This protein binds this small molecule.
Small molecule (SMILES): CC(=O)N[C@H]1[C@H](O[C@H]2[C@H](O)[C@@H](NC(C)=O)CO[C@@H]2CO)O[C@H](CO)[C@@H](O)[C@@H]1O

Sequence of chain 1.C:
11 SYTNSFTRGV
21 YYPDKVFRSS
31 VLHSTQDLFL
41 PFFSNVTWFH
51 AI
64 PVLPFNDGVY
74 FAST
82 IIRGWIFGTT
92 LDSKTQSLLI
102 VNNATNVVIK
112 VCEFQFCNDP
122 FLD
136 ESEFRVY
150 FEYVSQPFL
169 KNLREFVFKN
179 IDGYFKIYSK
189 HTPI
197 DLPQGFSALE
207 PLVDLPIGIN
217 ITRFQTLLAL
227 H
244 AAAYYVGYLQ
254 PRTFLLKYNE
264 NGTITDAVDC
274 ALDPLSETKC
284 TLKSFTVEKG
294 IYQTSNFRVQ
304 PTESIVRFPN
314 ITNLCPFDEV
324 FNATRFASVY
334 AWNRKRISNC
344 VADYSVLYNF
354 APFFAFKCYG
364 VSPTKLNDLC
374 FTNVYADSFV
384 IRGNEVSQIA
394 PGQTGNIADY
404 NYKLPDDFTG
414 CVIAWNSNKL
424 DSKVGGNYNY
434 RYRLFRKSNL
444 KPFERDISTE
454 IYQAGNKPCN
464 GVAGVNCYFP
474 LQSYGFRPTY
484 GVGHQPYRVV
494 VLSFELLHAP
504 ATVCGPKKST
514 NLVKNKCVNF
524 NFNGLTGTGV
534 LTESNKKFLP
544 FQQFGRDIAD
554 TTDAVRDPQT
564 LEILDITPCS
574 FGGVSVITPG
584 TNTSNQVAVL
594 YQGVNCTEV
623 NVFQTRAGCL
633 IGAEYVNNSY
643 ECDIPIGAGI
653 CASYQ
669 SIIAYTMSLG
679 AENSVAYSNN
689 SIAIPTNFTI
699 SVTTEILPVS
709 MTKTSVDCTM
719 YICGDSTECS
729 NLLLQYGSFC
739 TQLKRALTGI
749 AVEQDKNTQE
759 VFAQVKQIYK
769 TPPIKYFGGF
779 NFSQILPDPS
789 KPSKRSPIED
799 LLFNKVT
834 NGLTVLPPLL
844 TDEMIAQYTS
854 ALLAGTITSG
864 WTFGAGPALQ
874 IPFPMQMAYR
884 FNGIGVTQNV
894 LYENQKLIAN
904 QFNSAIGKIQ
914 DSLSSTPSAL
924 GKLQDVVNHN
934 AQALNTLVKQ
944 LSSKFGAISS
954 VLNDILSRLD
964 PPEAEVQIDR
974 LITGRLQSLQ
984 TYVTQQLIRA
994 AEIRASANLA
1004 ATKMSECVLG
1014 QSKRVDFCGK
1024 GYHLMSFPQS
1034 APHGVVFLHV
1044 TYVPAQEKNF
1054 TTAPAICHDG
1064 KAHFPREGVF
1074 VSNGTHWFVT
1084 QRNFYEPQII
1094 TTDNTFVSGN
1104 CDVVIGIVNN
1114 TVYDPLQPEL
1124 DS

Binding-site contacts:
Ligand atom C5 contacts residue GLN904 of chain 1.C at 4.5 Å.
Ligand atom C5 contacts residue ASN695 of chain 1.C at 3.7 Å.
Ligand atom C3 contacts residue LEU900 of chain 1.C at 3.9 Å (hydrophobic).
Ligand atom N2 contacts residue ASN695 of chain 1.C at 2.9 Å (h-bond).
Ligand atom C4 contacts residue ASN695 of chain 1.C at 4.2 Å.
Ligand atom C4 contacts residue LEU900 of chain 1.C at 4.3 Å (hydrophobic).
Ligand atom C7 contacts residue LEU900 of chain 1.C at 3.9 Å (hydrophobic).
Ligand atom O4 contacts residue LEU900 of chain 1.C at 3.5 Å.
Ligand atom C6 contacts residue GLN904 of chain 1.C at 3.7 Å.
Ligand atom O7 contacts residue ASN695 of chain 1.C at 3.4 Å (h-bond).
Ligand atom C1 contacts residue ASN695 of chain 1.C at 1.4 Å.
Ligand atom C7 contacts residue ASN695 of chain 1.C at 3.3 Å.
Ligand atom C5 contacts residue LEU900 of chain 1.C at 4.2 Å (hydrophobic).
Ligand atom O5 contacts residue ASN695 of chain 1.C at 2.4 Å (h-bond).
Ligand atom N2 contacts residue LEU900 of chain 1.C at 4.3 Å.
Ligand atom C1 contacts residue LEU900 of chain 1.C at 4.5 Å (hydrophobic).
Ligand atom C2 contacts residue ASN695 of chain 1.C at 2.5 Å.
Ligand atom C3 contacts residue ASN695 of chain 1.C at 3.8 Å.
Ligand atom O7 contacts residue LEU900 of chain 1.C at 3.6 Å.
Ligand atom C8 contacts residue ASN695 of chain 1.C at 4.1 Å.